Sequence of chain 1.C:
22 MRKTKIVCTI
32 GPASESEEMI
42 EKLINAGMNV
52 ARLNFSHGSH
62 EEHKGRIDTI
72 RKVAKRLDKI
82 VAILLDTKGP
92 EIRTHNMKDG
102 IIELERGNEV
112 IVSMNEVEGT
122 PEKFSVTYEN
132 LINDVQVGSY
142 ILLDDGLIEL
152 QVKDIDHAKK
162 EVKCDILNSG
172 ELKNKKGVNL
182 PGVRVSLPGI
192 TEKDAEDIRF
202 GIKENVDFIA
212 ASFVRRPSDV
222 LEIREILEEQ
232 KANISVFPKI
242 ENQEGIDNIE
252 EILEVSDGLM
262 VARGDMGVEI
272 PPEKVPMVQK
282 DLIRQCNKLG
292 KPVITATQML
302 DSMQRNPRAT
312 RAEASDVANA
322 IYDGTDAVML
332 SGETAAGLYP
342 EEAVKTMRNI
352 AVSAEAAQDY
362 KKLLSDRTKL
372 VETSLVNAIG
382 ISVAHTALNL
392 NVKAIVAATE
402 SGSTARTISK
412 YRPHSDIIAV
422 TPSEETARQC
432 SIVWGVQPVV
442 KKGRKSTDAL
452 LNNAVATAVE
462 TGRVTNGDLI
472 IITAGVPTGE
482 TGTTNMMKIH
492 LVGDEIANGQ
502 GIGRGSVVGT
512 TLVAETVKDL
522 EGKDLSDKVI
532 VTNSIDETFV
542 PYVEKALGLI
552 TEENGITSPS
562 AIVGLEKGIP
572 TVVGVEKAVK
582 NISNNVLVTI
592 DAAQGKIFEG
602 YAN

This small molecule binds to this protein.
Small molecule (SMILES): O=C1NCC(c2c[nH]c3cc(Br)ccc23)N[C@H]1c1c[nH]c2cc(Br)ccc12

Sequence of chain 1.D:
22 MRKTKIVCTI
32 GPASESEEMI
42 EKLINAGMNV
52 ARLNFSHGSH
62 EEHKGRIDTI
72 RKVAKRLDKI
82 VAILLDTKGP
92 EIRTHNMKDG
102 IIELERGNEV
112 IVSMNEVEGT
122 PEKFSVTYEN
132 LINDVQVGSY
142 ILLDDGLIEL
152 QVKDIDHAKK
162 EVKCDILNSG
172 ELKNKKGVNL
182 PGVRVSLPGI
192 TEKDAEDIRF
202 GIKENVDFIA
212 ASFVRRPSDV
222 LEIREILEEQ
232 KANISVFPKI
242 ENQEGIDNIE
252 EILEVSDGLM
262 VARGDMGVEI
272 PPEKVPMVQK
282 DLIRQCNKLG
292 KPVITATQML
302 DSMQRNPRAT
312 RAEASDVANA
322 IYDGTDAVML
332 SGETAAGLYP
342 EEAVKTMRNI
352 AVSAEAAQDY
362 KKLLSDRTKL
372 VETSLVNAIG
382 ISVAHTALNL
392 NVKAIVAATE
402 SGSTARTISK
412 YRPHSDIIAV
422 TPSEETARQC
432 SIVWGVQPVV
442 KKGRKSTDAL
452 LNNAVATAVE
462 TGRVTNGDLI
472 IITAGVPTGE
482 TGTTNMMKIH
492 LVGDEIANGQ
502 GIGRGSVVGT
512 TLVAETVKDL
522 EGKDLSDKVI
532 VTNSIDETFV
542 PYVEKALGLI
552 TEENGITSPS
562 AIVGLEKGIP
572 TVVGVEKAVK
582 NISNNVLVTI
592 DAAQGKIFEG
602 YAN

Binding-site contacts:
Ligand atom C8 contacts residue HIS386 of chain 1.D at 3.8 Å.
Ligand atom N4 contacts residue ILE382 of chain 1.D at 3.8 Å.
Ligand atom BR1 contacts residue ALA379 of chain 1.C at 3.8 Å.
Ligand atom BR2 contacts residue ASN390 of chain 1.C at 3.8 Å.
Ligand atom N3 contacts residue HIS386 of chain 1.D at 3.5 Å.
Ligand atom C14 contacts residue ILE382 of chain 1.D at 3.5 Å (hydrophobic).
Ligand atom C14 contacts residue ASN390 of chain 1.C at 3.9 Å.
Ligand atom C18 contacts residue ILE382 of chain 1.D at 3.5 Å (hydrophobic).
Ligand atom C19 contacts residue HIS386 of chain 1.D at 3.8 Å.
Ligand atom C12 contacts residue HIS386 of chain 1.D at 3.8 Å.
Ligand atom C5 contacts residue ASN390 of chain 1.D at 3.7 Å.
Ligand atom C9 contacts residue THR387 of chain 1.D at 3.8 Å.
Ligand atom C15 contacts residue HIS386 of chain 1.D at 3.8 Å.
Ligand atom N4 contacts residue SER383 of chain 1.D at 3.5 Å (h-bond).
Ligand atom C2 contacts residue HIS386 of chain 1.D at 3.5 Å.
Ligand atom C11 contacts residue HIS386 of chain 1.C at 3.5 Å.
Ligand atom C6 contacts residue ASN390 of chain 1.C at 3.9 Å.
Ligand atom C12 contacts residue HIS386 of chain 1.C at 3.8 Å.
Ligand atom C7 contacts residue HIS386 of chain 1.D at 3.6 Å.
Ligand atom C4 contacts residue ILE382 of chain 1.D at 3.6 Å (hydrophobic).
Ligand atom C10 contacts residue THR387 of chain 1.C at 3.7 Å.
Ligand atom BR2 contacts residue LEU391 of chain 1.C at 3.8 Å.
Ligand atom C19 contacts residue ILE382 of chain 1.C at 3.6 Å (hydrophobic).
Ligand atom N3 contacts residue SER383 of chain 1.C at 3.5 Å (h-bond).
Ligand atom C6 contacts residue ILE382 of chain 1.D at 3.9 Å (hydrophobic).
Ligand atom C3 contacts residue ILE382 of chain 1.C at 3.7 Å (hydrophobic).
Ligand atom N1 contacts residue HIS386 of chain 1.D at 3.0 Å.
Ligand atom C4 contacts residue ASN390 of chain 1.C at 3.5 Å.
Ligand atom N2 contacts residue HIS386 of chain 1.C at 3.3 Å (h-bond).
Ligand atom BR1 contacts residue ILE382 of chain 1.C at 3.9 Å.
Ligand atom C13 contacts residue ASN390 of chain 1.D at 3.8 Å.
Ligand atom C18 contacts residue HIS386 of chain 1.C at 3.8 Å.
Ligand atom C8 contacts residue ILE382 of chain 1.D at 3.8 Å (hydrophobic).
Ligand atom C17 contacts residue HIS386 of chain 1.D at 3.6 Å.
Ligand atom C16 contacts residue ILE382 of chain 1.D at 3.6 Å (hydrophobic).
Ligand atom C13 contacts residue ILE382 of chain 1.C at 3.6 Å (hydrophobic).
Ligand atom C3 contacts residue ASN390 of chain 1.D at 3.3 Å.
Ligand atom C20 contacts residue ILE382 of chain 1.D at 3.4 Å (hydrophobic).
Ligand atom C17 contacts residue ILE382 of chain 1.C at 3.7 Å (hydrophobic).
Ligand atom N4 contacts residue HIS386 of chain 1.C at 3.8 Å.